Sequence of chain 1.C:
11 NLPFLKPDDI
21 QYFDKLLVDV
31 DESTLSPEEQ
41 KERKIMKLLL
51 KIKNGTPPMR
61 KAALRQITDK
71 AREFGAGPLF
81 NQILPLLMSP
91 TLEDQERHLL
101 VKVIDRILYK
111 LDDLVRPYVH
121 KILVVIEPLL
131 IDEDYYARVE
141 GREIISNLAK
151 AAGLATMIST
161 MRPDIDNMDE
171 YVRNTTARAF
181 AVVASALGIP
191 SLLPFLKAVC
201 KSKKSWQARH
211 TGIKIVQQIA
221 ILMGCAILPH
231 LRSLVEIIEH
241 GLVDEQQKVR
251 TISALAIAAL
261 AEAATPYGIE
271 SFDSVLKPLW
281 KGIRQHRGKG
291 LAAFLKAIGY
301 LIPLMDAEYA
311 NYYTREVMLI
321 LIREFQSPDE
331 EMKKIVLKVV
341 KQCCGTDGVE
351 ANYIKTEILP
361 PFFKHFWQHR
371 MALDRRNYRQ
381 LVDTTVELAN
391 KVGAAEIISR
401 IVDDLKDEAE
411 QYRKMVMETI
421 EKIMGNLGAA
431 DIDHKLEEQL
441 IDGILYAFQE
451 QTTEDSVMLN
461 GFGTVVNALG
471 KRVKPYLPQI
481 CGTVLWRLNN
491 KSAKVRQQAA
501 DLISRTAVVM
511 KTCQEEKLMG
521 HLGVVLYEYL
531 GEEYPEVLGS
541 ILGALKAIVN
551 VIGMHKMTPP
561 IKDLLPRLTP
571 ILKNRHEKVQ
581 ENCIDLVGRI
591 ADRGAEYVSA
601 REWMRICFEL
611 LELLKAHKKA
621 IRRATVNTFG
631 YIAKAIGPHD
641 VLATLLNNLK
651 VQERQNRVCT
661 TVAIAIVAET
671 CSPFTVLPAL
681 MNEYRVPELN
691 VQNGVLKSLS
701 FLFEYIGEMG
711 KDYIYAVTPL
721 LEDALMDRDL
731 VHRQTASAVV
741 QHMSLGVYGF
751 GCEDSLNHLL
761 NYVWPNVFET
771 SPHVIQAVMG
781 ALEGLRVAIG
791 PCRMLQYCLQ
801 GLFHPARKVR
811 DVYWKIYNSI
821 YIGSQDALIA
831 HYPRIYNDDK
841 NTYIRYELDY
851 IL

A protein and the small-molecule ligand that binds it are described below.
Small molecule (SMILES): CC[C@H](O)[C@@H](C)[C@H]1O[C@@H]1C[C@@](C)(O)/C=C/C=C(\C)[C@H]1OC(=O)C[C@H](O)CC[C@@](C)(O)[C@@H](OC(C)=O)/C=C/[C@@H]1C

Sequence of chain 1.D:
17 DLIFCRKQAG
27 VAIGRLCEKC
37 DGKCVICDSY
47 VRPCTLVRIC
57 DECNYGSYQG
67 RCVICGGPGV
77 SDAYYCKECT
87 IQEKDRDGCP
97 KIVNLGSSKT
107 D

Binding-site contacts:
Ligand atom O7 contacts residue LYS615 of chain 1.C at 3.7 Å.
Ligand atom C4 contacts residue VAL662 of chain 1.C at 4.1 Å (hydrophobic).
Ligand atom C5 contacts residue TYR46 of chain 1.D at 3.8 Å (hydrophobic).
Ligand atom O7 contacts residue LEU614 of chain 1.C at 3.1 Å (h-bond).
Ligand atom C25 contacts residue ARG622 of chain 1.C at 3.9 Å.
Ligand atom C24 contacts residue LYS619 of chain 1.C at 4.0 Å.
Ligand atom C4 contacts residue TYR46 of chain 1.D at 4.1 Å (hydrophobic).
Ligand atom C10 contacts residue TYR46 of chain 1.D at 3.9 Å (hydrophobic).
Ligand atom C27 contacts residue TYR705 of chain 1.C at 3.8 Å (hydrophobic).
Ligand atom O3 contacts residue GLY38 of chain 1.D at 4.1 Å.
Ligand atom C12 contacts residue TYR46 of chain 1.D at 3.8 Å (hydrophobic).
Ligand atom O6 contacts residue ARG48 of chain 1.D at 3.0 Å (salt-bridge).
Ligand atom C9 contacts residue ARG622 of chain 1.C at 3.9 Å.
Ligand atom C8 contacts residue LEU614 of chain 1.C at 4.1 Å (hydrophobic).
Ligand atom C13 contacts residue ARG622 of chain 1.C at 3.9 Å.
Ligand atom C12 contacts residue ARG622 of chain 1.C at 3.6 Å.
Ligand atom C1 contacts residue PHE701 of chain 1.C at 3.6 Å (hydrophobic).
Ligand atom C14 contacts residue VAL626 of chain 1.C at 3.8 Å (hydrophobic).
Ligand atom C17 contacts residue TYR46 of chain 1.D at 3.8 Å (hydrophobic).
Ligand atom C10 contacts residue ARG622 of chain 1.C at 4.1 Å.
Ligand atom C24 contacts residue ARG623 of chain 1.C at 4.1 Å.
Ligand atom O6 contacts residue VAL47 of chain 1.D at 3.5 Å.
Ligand atom C29 contacts residue PHE701 of chain 1.C at 3.6 Å (hydrophobic).
Ligand atom C14 contacts residue ARG622 of chain 1.C at 4.1 Å.
Ligand atom O8 contacts residue ASP44 of chain 1.D at 3.9 Å.
Ligand atom O8 contacts residue TYR46 of chain 1.D at 3.3 Å.
Ligand atom C15 contacts residue TYR46 of chain 1.D at 3.9 Å (hydrophobic).
Ligand atom C28 contacts residue TYR705 of chain 1.C at 3.6 Å (hydrophobic).
Ligand atom C23 contacts residue LYS619 of chain 1.C at 4.0 Å.
Ligand atom O1 contacts residue ARG622 of chain 1.C at 3.5 Å (salt-bridge).
Ligand atom O5 contacts residue TYR705 of chain 1.C at 3.7 Å.
Ligand atom C28 contacts residue ARG48 of chain 1.D at 4.1 Å.
Ligand atom O1 contacts residue TYR46 of chain 1.D at 3.2 Å.
Ligand atom C14 contacts residue LEU614 of chain 1.C at 4.0 Å (hydrophobic).
Ligand atom C11 contacts residue LEU614 of chain 1.C at 3.6 Å (hydrophobic).
Ligand atom O3 contacts residue LYS619 of chain 1.C at 3.5 Å.
Ligand atom C11 contacts residue ARG622 of chain 1.C at 3.6 Å.
Ligand atom C contacts residue PHE701 of chain 1.C at 3.7 Å (hydrophobic).
Ligand atom O4 contacts residue VAL626 of chain 1.C at 3.8 Å.
Ligand atom C9 contacts residue ALA616 of chain 1.C at 4.1 Å (hydrophobic).